A protein and the small-molecule ligand that binds it are described below.
Small molecule (SMILES): OC[C@H]1O[C@@H]2O[C@H]3[C@H](O)[C@@H](O)[C@@H](O[C@H]4[C@H](O)[C@@H](O)[C@@H](O[C@H]5[C@H](O)[C@@H](O)[C@@H](O[C@H]6[C@H](O)[C@@H](O)[C@@H](O[C@H]7[C@H](O)[C@@H](O)[C@@H](O[C@H]8[C@H](O)[C@@H](O)[C@@H](O[C@H]1[C@H](O)[C@H]2O)O[C@@H]8CO)O[C@@H]7CO)O[C@@H]6CO)O[C@@H]5CO)O[C@@H]4CO)O[C@@H]3CO

Binding-site contacts:
Ligand atom C6 contacts residue TRP33 of chain 1.B at 3.7 Å (hydrophobic).
Ligand atom O4 contacts residue LEU79 of chain 1.B at 3.7 Å.
Ligand atom O2 contacts residue SER77 of chain 1.B at 3.7 Å.
Ligand atom C2 contacts residue LYS59 of chain 1.B at 4.3 Å.
Ligand atom C2 contacts residue TRP66 of chain 1.B at 3.7 Å (hydrophobic).
Ligand atom O2 contacts residue TRP66 of chain 1.B at 4.3 Å.
Ligand atom O2 contacts residue GLN78 of chain 1.B at 3.5 Å.
Ligand atom C1 contacts residue TRP66 of chain 1.B at 3.9 Å (hydrophobic).
Ligand atom O6 contacts residue TRP33 of chain 1.B at 4.1 Å.
Ligand atom C3 contacts residue THR81 of chain 1.B at 3.4 Å.
Ligand atom C6 contacts residue TRP66 of chain 1.B at 3.9 Å (hydrophobic).
Ligand atom O4 contacts residue THR81 of chain 1.B at 4.1 Å.
Ligand atom O3 contacts residue LYS59 of chain 1.B at 2.9 Å (salt-bridge).
Ligand atom C3 contacts residue SER77 of chain 1.B at 4.2 Å.
Ligand atom O2 contacts residue LYS59 of chain 1.B at 3.7 Å.
Ligand atom O5 contacts residue TRP33 of chain 1.B at 3.7 Å.
Ligand atom O3 contacts residue ASN83 of chain 1.B at 3.0 Å (h-bond).
Ligand atom C3 contacts residue TRP33 of chain 1.B at 4.3 Å (hydrophobic).
Ligand atom O3 contacts residue LEU79 of chain 1.B at 4.1 Å.
Ligand atom C3 contacts residue LEU79 of chain 1.B at 3.9 Å (hydrophobic).
Ligand atom O3 contacts residue TRP33 of chain 1.B at 3.9 Å.
Ligand atom C4 contacts residue TRP66 of chain 1.B at 4.2 Å (hydrophobic).
Ligand atom C4 contacts residue TRP33 of chain 1.B at 3.8 Å (hydrophobic).
Ligand atom O2 contacts residue THR81 of chain 1.B at 2.8 Å (h-bond).
Ligand atom O3 contacts residue GLN78 of chain 1.B at 3.6 Å.
Ligand atom C2 contacts residue TRP33 of chain 1.B at 3.7 Å (hydrophobic).
Ligand atom O3 contacts residue SER77 of chain 1.B at 3.4 Å.
Ligand atom O5 contacts residue TRP66 of chain 1.B at 3.4 Å (h-bond).
Ligand atom C3 contacts residue LYS59 of chain 1.B at 4.1 Å.
Ligand atom O2 contacts residue ASN83 of chain 1.B at 2.6 Å (h-bond).
Ligand atom O3 contacts residue THR81 of chain 1.B at 3.3 Å (h-bond).
Ligand atom C1 contacts residue TRP33 of chain 1.B at 3.8 Å (hydrophobic).
Ligand atom C3 contacts residue ASN83 of chain 1.B at 4.1 Å.
Ligand atom C4 contacts residue LEU79 of chain 1.B at 4.3 Å (hydrophobic).
Ligand atom O2 contacts residue TRP33 of chain 1.B at 4.2 Å.
Ligand atom C5 contacts residue TRP33 of chain 1.B at 4.0 Å (hydrophobic).
Ligand atom C5 contacts residue TRP66 of chain 1.B at 4.2 Å (hydrophobic).
Ligand atom C5 contacts residue LEU79 of chain 1.B at 4.2 Å (hydrophobic).
Ligand atom C2 contacts residue ASN83 of chain 1.B at 3.5 Å.
Ligand atom C2 contacts residue THR81 of chain 1.B at 3.7 Å.

Sequence of chain 1.B:
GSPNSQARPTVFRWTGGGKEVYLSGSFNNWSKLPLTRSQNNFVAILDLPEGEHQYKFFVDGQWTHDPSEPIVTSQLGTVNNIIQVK